Sequence of chain 1.B:
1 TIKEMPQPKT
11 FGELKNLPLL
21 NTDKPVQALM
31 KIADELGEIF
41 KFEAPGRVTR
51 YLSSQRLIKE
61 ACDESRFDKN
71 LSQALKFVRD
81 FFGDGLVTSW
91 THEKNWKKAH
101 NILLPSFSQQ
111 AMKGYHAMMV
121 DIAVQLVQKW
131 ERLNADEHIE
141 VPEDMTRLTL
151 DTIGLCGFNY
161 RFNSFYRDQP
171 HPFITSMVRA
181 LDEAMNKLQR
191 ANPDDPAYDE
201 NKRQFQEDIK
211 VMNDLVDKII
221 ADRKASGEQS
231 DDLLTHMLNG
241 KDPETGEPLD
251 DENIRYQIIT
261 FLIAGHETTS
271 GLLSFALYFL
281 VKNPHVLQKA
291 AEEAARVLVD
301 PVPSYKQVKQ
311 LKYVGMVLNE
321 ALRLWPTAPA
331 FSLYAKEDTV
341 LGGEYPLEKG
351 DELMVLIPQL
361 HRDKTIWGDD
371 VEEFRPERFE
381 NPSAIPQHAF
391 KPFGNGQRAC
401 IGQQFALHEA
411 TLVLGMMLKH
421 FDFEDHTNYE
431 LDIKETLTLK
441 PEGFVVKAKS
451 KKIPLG

A small-molecule ligand and the protein it binds are described below.
Small molecule (SMILES): Clc1ccccc1C(c1ccccc1)(c1ccccc1)n1ccnc1

Binding-site contacts:
Ligand atom CAT contacts residue VAL87 of chain 1.B at 4.0 Å (hydrophobic).
Ligand atom CAF contacts residue THR268 of chain 1.B at 4.0 Å.
Ligand atom CAG contacts residue HEM1 of chain 1.O at 3.4 Å.
Ligand atom CAP contacts residue ALA264 of chain 1.B at 3.6 Å (hydrophobic).
Ligand atom CAF contacts residue LEU437 of chain 1.B at 3.5 Å (hydrophobic).
Ligand atom CAK contacts residue ALA328 of chain 1.B at 3.5 Å (hydrophobic).
Ligand atom CAQ contacts residue HEM1 of chain 1.O at 3.0 Å.
Ligand atom CAG contacts residue MPD1 of chain 1.Q at 3.6 Å.
Ligand atom CAV contacts residue VAL87 of chain 1.B at 4.0 Å (hydrophobic).
Ligand atom CAI contacts residue ALA330 of chain 1.B at 4.1 Å (hydrophobic).
Ligand atom CAB contacts residue MPD1 of chain 1.Y at 3.8 Å.
Ligand atom CAI contacts residue ALA328 of chain 1.B at 3.7 Å (hydrophobic).
Ligand atom CAU contacts residue VAL87 of chain 1.B at 3.7 Å (hydrophobic).
Ligand atom NAN contacts residue HEM1 of chain 1.O at 2.0 Å.
Ligand atom CAU contacts residue ALA264 of chain 1.B at 3.6 Å (hydrophobic).
Ligand atom CAV contacts residue PHE82 of chain 1.B at 3.9 Å (hydrophobic).
Ligand atom CAE contacts residue THR268 of chain 1.B at 4.0 Å.
Ligand atom CAX contacts residue VAL87 of chain 1.B at 4.0 Å (hydrophobic).
Ligand atom CAM contacts residue HEM1 of chain 1.O at 3.0 Å.
Ligand atom CAH contacts residue VAL87 of chain 1.B at 4.0 Å (hydrophobic).
Ligand atom CLAY contacts residue LEU437 of chain 1.B at 3.8 Å.
Ligand atom CAQ contacts residue THR268 of chain 1.B at 3.4 Å.
Ligand atom CAD contacts residue THR438 of chain 1.B at 3.7 Å.
Ligand atom CAF contacts residue THR438 of chain 1.B at 4.0 Å.
Ligand atom CAD contacts residue LEU437 of chain 1.B at 3.8 Å (hydrophobic).
Ligand atom NAN contacts residue ALA264 of chain 1.B at 4.0 Å.
Ligand atom CAB contacts residue GLU267 of chain 1.B at 3.5 Å.
Ligand atom CAI contacts residue HEM1 of chain 1.O at 3.8 Å.
Ligand atom CAW contacts residue VAL87 of chain 1.B at 3.9 Å (hydrophobic).
Ligand atom CAJ contacts residue LEU75 of chain 1.B at 4.0 Å (hydrophobic).
Ligand atom CAH contacts residue HEM1 of chain 1.O at 3.7 Å.
Ligand atom CAT contacts residue PHE82 of chain 1.B at 4.0 Å (hydrophobic).
Ligand atom CAS contacts residue ALA264 of chain 1.B at 3.7 Å (hydrophobic).
Ligand atom CAD contacts residue GLU267 of chain 1.B at 3.5 Å.
Ligand atom CAS contacts residue THR260 of chain 1.B at 3.6 Å.
Ligand atom CAJ contacts residue VAL87 of chain 1.B at 3.5 Å (hydrophobic).
Ligand atom CAP contacts residue THR268 of chain 1.B at 3.7 Å.
Ligand atom CAS contacts residue VAL87 of chain 1.B at 3.6 Å (hydrophobic).
Ligand atom CAH contacts residue LEU75 of chain 1.B at 3.7 Å (hydrophobic).
Ligand atom CAQ contacts residue ALA264 of chain 1.B at 3.3 Å (hydrophobic).